Sequence of chain 1.A:
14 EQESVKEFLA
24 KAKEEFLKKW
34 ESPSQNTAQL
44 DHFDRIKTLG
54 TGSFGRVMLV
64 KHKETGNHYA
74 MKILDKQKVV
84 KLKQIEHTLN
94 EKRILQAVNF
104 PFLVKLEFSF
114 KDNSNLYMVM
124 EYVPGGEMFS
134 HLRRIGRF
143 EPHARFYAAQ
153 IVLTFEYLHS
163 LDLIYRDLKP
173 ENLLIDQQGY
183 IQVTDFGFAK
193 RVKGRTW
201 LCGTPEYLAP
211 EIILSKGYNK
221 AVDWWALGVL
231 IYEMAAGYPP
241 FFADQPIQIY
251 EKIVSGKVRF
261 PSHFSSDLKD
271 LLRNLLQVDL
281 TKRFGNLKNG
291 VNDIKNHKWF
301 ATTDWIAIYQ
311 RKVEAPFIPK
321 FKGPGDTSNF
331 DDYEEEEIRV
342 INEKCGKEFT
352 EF

Binding-site contacts:
Ligand atom C2 contacts residue HIS90 of chain 1.A at 4.0 Å.
Ligand atom C1 contacts residue GLU89 of chain 1.A at 4.0 Å.
Ligand atom C contacts residue GLU89 of chain 1.A at 4.1 Å.
Ligand atom O1 contacts residue GLU89 of chain 1.A at 4.4 Å.
Ligand atom N contacts residue TPO200 of chain 1.A at 2.7 Å (h-bond).
Ligand atom C1 contacts residue TPO200 of chain 1.A at 3.1 Å.
Ligand atom N contacts residue GLU89 of chain 1.A at 3.0 Å (salt-bridge).
Ligand atom C3 contacts residue TPO200 of chain 1.A at 4.2 Å.
Ligand atom C2 contacts residue TPO200 of chain 1.A at 3.5 Å.
Ligand atom O contacts residue GLU89 of chain 1.A at 3.0 Å (salt-bridge).
Ligand atom C2 contacts residue GLU89 of chain 1.A at 3.8 Å.

The protein below binds the small molecule below.
Small molecule (SMILES): O[C@@H]1CNCCOC1